Binding-site contacts:
Ligand atom PB contacts residue MG1 of chain 1.N at 3.3 Å.
Ligand atom O3A contacts residue MG1 of chain 1.N at 3.5 Å.
Ligand atom O3G contacts residue LYS52 of chain 1.C at 3.0 Å (salt-bridge).
Ligand atom C5 contacts residue ILE50 of chain 1.C at 3.7 Å (hydrophobic).
Ligand atom O4' contacts residue ILE34 of chain 1.C at 3.6 Å.
Ligand atom N3B contacts residue SER40 of chain 1.C at 3.2 Å (h-bond).
Ligand atom O1B contacts residue MG1 of chain 1.N at 2.1 Å.
Ligand atom N1 contacts residue ILE103 of chain 1.C at 2.7 Å (h-bond).
Ligand atom O2A contacts residue ASP219 of chain 1.C at 3.2 Å.
Ligand atom N1 contacts residue GLU102 of chain 1.C at 3.5 Å.
Ligand atom O1B contacts residue MG1 of chain 1.O at 3.5 Å.
Ligand atom PA contacts residue MG1 of chain 1.N at 3.1 Å.
Ligand atom C8 contacts residue TYR100 of chain 1.C at 3.4 Å (hydrophobic).
Ligand atom O3G contacts residue MG1 of chain 1.O at 1.9 Å.
Ligand atom N2 contacts residue ILE103 of chain 1.C at 3.2 Å (h-bond).
Ligand atom PA contacts residue ASP219 of chain 1.C at 3.6 Å.
Ligand atom O1A contacts residue HIS205 of chain 1.C at 3.3 Å (h-bond).
Ligand atom PG contacts residue MG1 of chain 1.O at 3.1 Å.
Ligand atom O2' contacts residue ILE34 of chain 1.C at 3.8 Å.
Ligand atom C2' contacts residue PHE107 of chain 1.C at 3.7 Å (hydrophobic).
Ligand atom C6 contacts residue ILE103 of chain 1.C at 3.6 Å (hydrophobic).
Ligand atom O3A contacts residue LYS52 of chain 1.C at 3.4 Å.
Ligand atom O1B contacts residue ASP219 of chain 1.C at 2.9 Å (salt-bridge).
Ligand atom C8 contacts residue ILE218 of chain 1.C at 3.7 Å (hydrophobic).
Ligand atom O6 contacts residue TYR100 of chain 1.C at 3.6 Å.
Ligand atom C4 contacts residue ILE50 of chain 1.C at 3.7 Å (hydrophobic).
Ligand atom N7 contacts residue TYR100 of chain 1.C at 2.7 Å (h-bond).
Ligand atom C3' contacts residue ILE218 of chain 1.C at 3.7 Å (hydrophobic).
Ligand atom O6 contacts residue ILE103 of chain 1.C at 2.9 Å (h-bond).
Ligand atom N3 contacts residue PHE107 of chain 1.C at 3.6 Å.
Ligand atom O2A contacts residue LYS52 of chain 1.C at 3.0 Å (salt-bridge).
Ligand atom N2 contacts residue GLU102 of chain 1.C at 3.5 Å (salt-bridge).
Ligand atom O1G contacts residue MG1 of chain 1.O at 3.1 Å.
Ligand atom O2G contacts residue TYR63 of chain 1.C at 2.8 Å (h-bond).
Ligand atom O1A contacts residue ASP219 of chain 1.C at 2.9 Å (salt-bridge).
Ligand atom O3G contacts residue ASP219 of chain 1.C at 2.9 Å (salt-bridge).
Ligand atom O1A contacts residue MG1 of chain 1.N at 1.9 Å.
Ligand atom O6 contacts residue ILE218 of chain 1.C at 3.7 Å.
Ligand atom C2 contacts residue ILE103 of chain 1.C at 3.5 Å (hydrophobic).
Ligand atom C5' contacts residue ALA42 of chain 1.C at 3.8 Å (hydrophobic).

Sequence of chain 1.C:
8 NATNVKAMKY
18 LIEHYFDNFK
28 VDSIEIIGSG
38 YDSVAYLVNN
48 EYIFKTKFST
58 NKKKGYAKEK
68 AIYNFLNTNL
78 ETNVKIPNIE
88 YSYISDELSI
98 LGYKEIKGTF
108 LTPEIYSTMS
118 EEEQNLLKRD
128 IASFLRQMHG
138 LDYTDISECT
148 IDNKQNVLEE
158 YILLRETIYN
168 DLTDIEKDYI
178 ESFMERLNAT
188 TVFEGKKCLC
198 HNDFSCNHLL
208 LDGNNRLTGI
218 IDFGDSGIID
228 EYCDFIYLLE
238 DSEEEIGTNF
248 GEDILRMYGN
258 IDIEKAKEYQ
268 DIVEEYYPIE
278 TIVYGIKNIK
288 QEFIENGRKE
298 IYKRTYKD

The small molecule below binds the protein below.
Small molecule (SMILES): Nc1nc2c(ncn2[C@@H]2O[C@H](CO[P](=O)(O)O[P](=O)(O)NP(=O)(O)O)[C@@H](O)[C@H]2O)c(=O)[nH]1